Sequence of chain 1.BA:
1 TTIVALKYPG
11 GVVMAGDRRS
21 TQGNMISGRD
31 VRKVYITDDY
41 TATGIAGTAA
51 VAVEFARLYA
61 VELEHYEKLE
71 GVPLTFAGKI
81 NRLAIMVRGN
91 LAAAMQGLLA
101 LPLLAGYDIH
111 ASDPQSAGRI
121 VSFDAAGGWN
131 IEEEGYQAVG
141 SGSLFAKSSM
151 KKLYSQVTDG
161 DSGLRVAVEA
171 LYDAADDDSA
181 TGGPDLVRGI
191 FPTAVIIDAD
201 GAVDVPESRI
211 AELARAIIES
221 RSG

Sequence of chain 1.AA:
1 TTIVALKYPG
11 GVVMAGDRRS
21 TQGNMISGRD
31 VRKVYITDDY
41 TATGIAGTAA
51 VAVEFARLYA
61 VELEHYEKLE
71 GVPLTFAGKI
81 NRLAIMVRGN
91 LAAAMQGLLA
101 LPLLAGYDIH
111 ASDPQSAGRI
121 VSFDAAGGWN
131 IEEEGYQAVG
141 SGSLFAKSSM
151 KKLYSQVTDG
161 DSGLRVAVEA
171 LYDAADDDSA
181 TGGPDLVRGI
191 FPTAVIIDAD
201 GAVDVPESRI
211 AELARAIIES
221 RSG

This protein binds this small molecule.
Small molecule (SMILES): Cc1cc(C(=O)N[C@@H](CC(=O)N2CCC[C@@H]2c2ccccc2)C(=O)N[C@@H](C)C(=O)NCc2ccc(F)cc2F)no1

Binding-site contacts:
Ligand atom C12 contacts residue PHE123 of chain 1.BA at 3.6 Å (hydrophobic).
Ligand atom O28 contacts residue ALA125 of chain 1.BA at 3.6 Å.
Ligand atom C08 contacts residue SER27 of chain 1.AA at 3.6 Å.
Ligand atom C33 contacts residue ARG19 of chain 1.AA at 3.6 Å.
Ligand atom O31 contacts residue THR21 of chain 1.AA at 2.9 Å (h-bond).
Ligand atom O09 contacts residue GLN22 of chain 1.AA at 3.5 Å.
Ligand atom C07 contacts residue ASP124 of chain 1.BA at 3.4 Å.
Ligand atom C40 contacts residue VAL31 of chain 1.AA at 3.5 Å (hydrophobic).
Ligand atom N03 contacts residue THR21 of chain 1.AA at 2.9 Å (h-bond).
Ligand atom C17 contacts residue ASN130 of chain 1.BA at 3.4 Å.
Ligand atom C36 contacts residue ILE45 of chain 1.AA at 3.0 Å (hydrophobic).
Ligand atom O31 contacts residue SER20 of chain 1.AA at 3.2 Å.
Ligand atom F41 contacts residue VAL31 of chain 1.AA at 3.4 Å.
Ligand atom N10 contacts residue ASP124 of chain 1.BA at 3.6 Å.
Ligand atom C39 contacts residue VAL31 of chain 1.AA at 3.4 Å (hydrophobic).
Ligand atom C20 contacts residue ALA49 of chain 1.AA at 3.4 Å (hydrophobic).
Ligand atom C35 contacts residue ILE45 of chain 1.AA at 3.6 Å (hydrophobic).
Ligand atom C18 contacts residue ASN130 of chain 1.BA at 3.3 Å.
Ligand atom N32 contacts residue CIT1 of chain 1.VB at 3.5 Å (h-bond).
Ligand atom O09 contacts residue SER27 of chain 1.AA at 2.9 Å (h-bond).
Ligand atom C14 contacts residue ASP124 of chain 1.BA at 3.2 Å.
Ligand atom C18 contacts residue VAL31 of chain 1.AA at 3.6 Å (hydrophobic).
Ligand atom F38 contacts residue ALA52 of chain 1.AA at 3.4 Å.
Ligand atom C40 contacts residue ALA49 of chain 1.AA at 3.6 Å (hydrophobic).
Ligand atom C30 contacts residue CIT1 of chain 1.VB at 3.6 Å.
Ligand atom O28 contacts residue ALA126 of chain 1.BA at 3.4 Å (h-bond).
Ligand atom N29 contacts residue ASP124 of chain 1.BA at 3.6 Å.
Ligand atom C01 contacts residue CIT1 of chain 1.VB at 3.6 Å.
Ligand atom C19 contacts residue ALA49 of chain 1.AA at 3.4 Å (hydrophobic).
Ligand atom N32 contacts residue GLY47 of chain 1.AA at 2.9 Å (h-bond).
Ligand atom N21 contacts residue ASP124 of chain 1.BA at 3.0 Å (salt-bridge).
Ligand atom C17 contacts residue SER20 of chain 1.AA at 3.6 Å.
Ligand atom C27 contacts residue LEU98 of chain 1.AA at 3.6 Å (hydrophobic).
Ligand atom C16 contacts residue ASN130 of chain 1.BA at 3.6 Å.
Ligand atom O05 contacts residue ALA49 of chain 1.AA at 2.9 Å (h-bond).
Ligand atom C13 contacts residue GLY128 of chain 1.BA at 3.6 Å.
Ligand atom C02 contacts residue GLY47 of chain 1.AA at 3.5 Å.
Ligand atom F41 contacts residue ALA49 of chain 1.AA at 3.3 Å.
Ligand atom C30 contacts residue GLY47 of chain 1.AA at 3.6 Å.
Ligand atom C33 contacts residue THR1 of chain 1.AA at 3.3 Å.